Sequence of chain 1.DA:
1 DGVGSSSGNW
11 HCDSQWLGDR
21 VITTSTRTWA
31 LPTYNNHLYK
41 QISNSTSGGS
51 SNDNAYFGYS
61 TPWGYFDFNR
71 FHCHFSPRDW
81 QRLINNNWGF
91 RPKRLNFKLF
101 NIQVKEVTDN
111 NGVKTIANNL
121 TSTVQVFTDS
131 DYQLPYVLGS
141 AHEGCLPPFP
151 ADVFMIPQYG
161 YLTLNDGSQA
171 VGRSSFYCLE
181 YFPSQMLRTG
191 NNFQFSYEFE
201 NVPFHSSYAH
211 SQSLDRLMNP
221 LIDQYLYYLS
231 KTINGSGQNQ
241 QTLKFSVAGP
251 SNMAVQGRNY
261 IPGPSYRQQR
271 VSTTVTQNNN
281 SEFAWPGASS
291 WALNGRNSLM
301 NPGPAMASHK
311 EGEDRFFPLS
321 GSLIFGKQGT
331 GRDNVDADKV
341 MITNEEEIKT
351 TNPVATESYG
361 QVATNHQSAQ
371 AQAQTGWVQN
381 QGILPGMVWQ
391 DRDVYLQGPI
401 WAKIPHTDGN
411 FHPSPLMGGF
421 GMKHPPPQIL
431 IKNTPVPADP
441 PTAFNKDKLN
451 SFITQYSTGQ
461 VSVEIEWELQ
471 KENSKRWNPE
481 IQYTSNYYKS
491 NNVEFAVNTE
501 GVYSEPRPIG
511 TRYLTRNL

Sequence of chain 1.LA:
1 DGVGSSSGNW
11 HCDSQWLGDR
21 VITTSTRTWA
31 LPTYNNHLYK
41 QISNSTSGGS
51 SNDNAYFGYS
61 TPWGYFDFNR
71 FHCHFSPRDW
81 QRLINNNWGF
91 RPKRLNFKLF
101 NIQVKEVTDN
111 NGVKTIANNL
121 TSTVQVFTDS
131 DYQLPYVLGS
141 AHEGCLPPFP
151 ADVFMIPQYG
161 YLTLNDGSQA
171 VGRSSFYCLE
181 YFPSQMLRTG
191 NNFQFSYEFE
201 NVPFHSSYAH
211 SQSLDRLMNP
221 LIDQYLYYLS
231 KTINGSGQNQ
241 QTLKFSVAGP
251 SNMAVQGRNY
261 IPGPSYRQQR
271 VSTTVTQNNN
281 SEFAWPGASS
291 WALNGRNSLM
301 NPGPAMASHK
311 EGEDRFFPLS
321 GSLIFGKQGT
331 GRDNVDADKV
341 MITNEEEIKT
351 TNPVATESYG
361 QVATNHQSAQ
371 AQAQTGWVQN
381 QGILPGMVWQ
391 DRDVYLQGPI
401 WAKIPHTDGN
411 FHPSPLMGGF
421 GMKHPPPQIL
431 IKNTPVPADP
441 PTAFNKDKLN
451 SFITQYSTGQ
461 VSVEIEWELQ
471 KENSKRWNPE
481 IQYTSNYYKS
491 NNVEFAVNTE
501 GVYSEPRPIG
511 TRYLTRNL

Binding-site contacts:
Ligand atom O6 contacts residue TRP285 of chain 1.LA at 3.2 Å (h-bond).
Ligand atom C3 contacts residue TRP285 of chain 1.LA at 4.0 Å (hydrophobic).
Ligand atom O2 contacts residue ASN252 of chain 1.DA at 3.1 Å (h-bond).
Ligand atom C4 contacts residue TRP285 of chain 1.LA at 4.0 Å (hydrophobic).
Ligand atom C5 contacts residue TRP285 of chain 1.LA at 3.7 Å (hydrophobic).
Ligand atom O2 contacts residue TRP285 of chain 1.LA at 4.3 Å.
Ligand atom O3 contacts residue TRP285 of chain 1.LA at 3.9 Å.
Ligand atom O5 contacts residue TRP285 of chain 1.LA at 3.1 Å (h-bond).
Ligand atom O1 contacts residue ASN252 of chain 1.DA at 4.2 Å.
Ligand atom O1 contacts residue TRP285 of chain 1.LA at 3.1 Å.
Ligand atom O2 contacts residue VAL255 of chain 1.DA at 3.9 Å.
Ligand atom C6 contacts residue TRP285 of chain 1.LA at 3.4 Å (hydrophobic).
Ligand atom O1 contacts residue VAL255 of chain 1.DA at 4.0 Å.
Ligand atom C1 contacts residue TRP285 of chain 1.LA at 3.5 Å (hydrophobic).
Ligand atom O1 contacts residue ALA254 of chain 1.DA at 4.3 Å.
Ligand atom O4 contacts residue TRP285 of chain 1.LA at 3.2 Å.
Ligand atom C2 contacts residue ASN252 of chain 1.DA at 4.4 Å.
Ligand atom C2 contacts residue TRP285 of chain 1.LA at 3.5 Å (hydrophobic).

This small molecule binds to this protein.
Small molecule (SMILES): OC[C@H]1O[C@@H](O)[C@H](O)[C@@H](O)[C@H]1O